Sequence of chain 1.C:
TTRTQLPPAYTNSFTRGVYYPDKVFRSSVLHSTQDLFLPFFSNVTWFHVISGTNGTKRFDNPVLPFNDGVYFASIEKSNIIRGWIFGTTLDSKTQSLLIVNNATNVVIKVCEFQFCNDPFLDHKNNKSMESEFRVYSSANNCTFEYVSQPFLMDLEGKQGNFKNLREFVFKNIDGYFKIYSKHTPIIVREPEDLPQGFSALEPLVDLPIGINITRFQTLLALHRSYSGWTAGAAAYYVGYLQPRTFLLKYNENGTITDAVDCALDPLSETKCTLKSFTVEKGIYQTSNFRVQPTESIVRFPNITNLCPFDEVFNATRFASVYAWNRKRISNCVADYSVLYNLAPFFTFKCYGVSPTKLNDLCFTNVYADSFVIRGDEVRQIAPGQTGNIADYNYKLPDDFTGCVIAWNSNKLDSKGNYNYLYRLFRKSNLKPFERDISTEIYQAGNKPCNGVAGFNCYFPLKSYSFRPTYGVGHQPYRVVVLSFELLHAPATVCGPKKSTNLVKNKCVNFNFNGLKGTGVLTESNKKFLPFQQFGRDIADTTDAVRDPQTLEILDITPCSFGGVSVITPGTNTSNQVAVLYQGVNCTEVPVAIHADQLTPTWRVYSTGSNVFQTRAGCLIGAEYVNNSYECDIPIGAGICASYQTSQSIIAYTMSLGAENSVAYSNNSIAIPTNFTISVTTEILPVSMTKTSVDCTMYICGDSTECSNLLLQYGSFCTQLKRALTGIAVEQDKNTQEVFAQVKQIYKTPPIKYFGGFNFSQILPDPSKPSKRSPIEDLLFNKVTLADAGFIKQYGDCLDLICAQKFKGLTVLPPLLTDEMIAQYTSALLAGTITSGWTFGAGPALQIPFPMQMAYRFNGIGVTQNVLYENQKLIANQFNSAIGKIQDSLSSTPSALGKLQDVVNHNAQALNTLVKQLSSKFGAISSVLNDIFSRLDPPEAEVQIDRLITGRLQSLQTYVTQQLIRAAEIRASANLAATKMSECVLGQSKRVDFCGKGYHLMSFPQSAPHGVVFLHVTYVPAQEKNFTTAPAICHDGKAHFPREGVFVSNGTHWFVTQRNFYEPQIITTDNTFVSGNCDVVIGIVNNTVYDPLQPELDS

This small molecule binds to this protein.
Small molecule (SMILES): CC(=O)N[C@H]1[C@H](O[C@H]2[C@H](O)[C@@H](NC(C)=O)CO[C@@H]2CO)O[C@H](CO)[C@@H](O)[C@@H]1O

Binding-site contacts:
Ligand atom C4 contacts residue HIS1098 of chain 1.C at 3.9 Å.
Ligand atom C7 contacts residue THR1097 of chain 1.C at 4.2 Å.
Ligand atom C8 contacts residue THR1097 of chain 1.C at 3.7 Å.
Ligand atom C1 contacts residue HIS1098 of chain 1.C at 3.8 Å.
Ligand atom O7 contacts residue ASN1095 of chain 1.C at 3.0 Å (h-bond).
Ligand atom C3 contacts residue THR1097 of chain 1.C at 3.6 Å.
Ligand atom C5 contacts residue PHE1100 of chain 1.C at 3.7 Å (hydrophobic).
Ligand atom C1 contacts residue THR1097 of chain 1.C at 3.5 Å.
Ligand atom C6 contacts residue HIS1098 of chain 1.C at 4.0 Å.
Ligand atom O5 contacts residue ASN1095 of chain 1.C at 2.4 Å (h-bond).
Ligand atom N2 contacts residue ASN1095 of chain 1.C at 2.9 Å (h-bond).
Ligand atom C4 contacts residue ASN1095 of chain 1.C at 4.2 Å.
Ligand atom C8 contacts residue ASN1095 of chain 1.C at 3.2 Å.
Ligand atom O5 contacts residue HIS1098 of chain 1.C at 3.8 Å.
Ligand atom O6 contacts residue PHE1100 of chain 1.C at 4.1 Å.
Ligand atom C1 contacts residue PHE1100 of chain 1.C at 3.9 Å (hydrophobic).
Ligand atom C2 contacts residue THR1097 of chain 1.C at 3.6 Å.
Ligand atom C7 contacts residue ASN1095 of chain 1.C at 3.1 Å.
Ligand atom O4 contacts residue HIS1098 of chain 1.C at 3.5 Å.
Ligand atom O5 contacts residue PHE1100 of chain 1.C at 3.0 Å.
Ligand atom C2 contacts residue HIS1098 of chain 1.C at 4.2 Å.
Ligand atom C2 contacts residue ASN1095 of chain 1.C at 2.5 Å.
Ligand atom O3 contacts residue THR1097 of chain 1.C at 4.5 Å.
Ligand atom C3 contacts residue ASN1095 of chain 1.C at 3.8 Å.
Ligand atom C5 contacts residue HIS1098 of chain 1.C at 3.4 Å.
Ligand atom C6 contacts residue PHE1100 of chain 1.C at 3.5 Å (hydrophobic).
Ligand atom C3 contacts residue HIS1098 of chain 1.C at 3.7 Å.
Ligand atom N2 contacts residue THR1097 of chain 1.C at 3.2 Å (h-bond).
Ligand atom C5 contacts residue ASN1095 of chain 1.C at 3.7 Å.
Ligand atom C1 contacts residue ASN1095 of chain 1.C at 1.4 Å.